The small molecule below binds the protein below.
Small molecule (SMILES): CC(=O)N[C@H]1[C@H](O[C@H]2[C@H](O)[C@@H](NC(C)=O)CO[C@@H]2CO)O[C@H](CO)[C@@H](O)[C@@H]1O

Sequence of chain 1.B:
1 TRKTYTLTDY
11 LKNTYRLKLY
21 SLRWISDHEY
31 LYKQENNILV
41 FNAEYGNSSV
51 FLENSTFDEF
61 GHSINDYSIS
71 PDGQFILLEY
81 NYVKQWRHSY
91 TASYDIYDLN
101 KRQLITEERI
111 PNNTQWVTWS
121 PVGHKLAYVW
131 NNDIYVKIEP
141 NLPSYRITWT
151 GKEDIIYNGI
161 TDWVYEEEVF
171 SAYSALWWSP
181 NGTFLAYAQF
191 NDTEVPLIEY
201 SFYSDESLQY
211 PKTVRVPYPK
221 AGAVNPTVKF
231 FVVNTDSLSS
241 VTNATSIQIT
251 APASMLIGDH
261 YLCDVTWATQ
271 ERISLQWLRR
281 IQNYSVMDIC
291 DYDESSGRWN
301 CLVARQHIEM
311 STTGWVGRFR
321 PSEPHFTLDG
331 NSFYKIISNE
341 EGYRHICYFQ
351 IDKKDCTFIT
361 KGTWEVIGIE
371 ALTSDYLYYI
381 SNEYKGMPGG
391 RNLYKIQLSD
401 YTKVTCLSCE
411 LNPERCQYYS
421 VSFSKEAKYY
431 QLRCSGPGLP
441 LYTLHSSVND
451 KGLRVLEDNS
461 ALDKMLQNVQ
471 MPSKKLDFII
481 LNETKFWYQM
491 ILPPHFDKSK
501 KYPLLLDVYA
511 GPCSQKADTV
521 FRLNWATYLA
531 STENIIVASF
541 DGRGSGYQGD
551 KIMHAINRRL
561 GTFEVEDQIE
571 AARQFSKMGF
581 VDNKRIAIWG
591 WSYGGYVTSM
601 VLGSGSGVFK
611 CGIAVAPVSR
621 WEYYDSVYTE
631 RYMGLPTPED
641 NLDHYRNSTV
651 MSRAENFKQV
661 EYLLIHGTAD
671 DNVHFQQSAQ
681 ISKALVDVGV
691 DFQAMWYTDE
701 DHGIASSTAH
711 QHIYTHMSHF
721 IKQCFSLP

Binding-site contacts:
Ligand atom C8 contacts residue PHE41 of chain 1.B at 4.4 Å (hydrophobic).
Ligand atom C5 contacts residue ASN47 of chain 1.B at 3.6 Å.
Ligand atom C8 contacts residue ASN47 of chain 1.B at 4.0 Å.
Ligand atom C8 contacts residue GLU29 of chain 1.B at 3.5 Å.
Ligand atom N2 contacts residue ASN47 of chain 1.B at 2.9 Å (h-bond).
Ligand atom C1 contacts residue ASN42 of chain 1.B at 4.3 Å.
Ligand atom C7 contacts residue ASN47 of chain 1.B at 3.4 Å.
Ligand atom C1 contacts residue ASN47 of chain 1.B at 1.4 Å.
Ligand atom C8 contacts residue SER49 of chain 1.B at 4.0 Å.
Ligand atom O7 contacts residue SER49 of chain 1.B at 2.6 Å (h-bond).
Ligand atom C3 contacts residue ASN47 of chain 1.B at 3.7 Å.
Ligand atom C2 contacts residue ASN47 of chain 1.B at 2.3 Å.
Ligand atom C4 contacts residue ASN47 of chain 1.B at 4.2 Å.
Ligand atom C8 contacts residue VAL40 of chain 1.B at 3.3 Å (hydrophobic).
Ligand atom N2 contacts residue ASN42 of chain 1.B at 4.0 Å.
Ligand atom C7 contacts residue SER48 of chain 1.B at 4.0 Å.
Ligand atom O7 contacts residue VAL40 of chain 1.B at 4.5 Å.
Ligand atom C7 contacts residue VAL40 of chain 1.B at 4.4 Å (hydrophobic).
Ligand atom C8 contacts residue ASN42 of chain 1.B at 4.1 Å.
Ligand atom C7 contacts residue SER49 of chain 1.B at 3.5 Å.
Ligand atom O7 contacts residue SER48 of chain 1.B at 3.2 Å.
Ligand atom C8 contacts residue SER48 of chain 1.B at 4.2 Å.
Ligand atom O5 contacts residue ASN47 of chain 1.B at 2.4 Å (h-bond).
Ligand atom O7 contacts residue ASN47 of chain 1.B at 3.4 Å (h-bond).